Sequence of chain 18.A:
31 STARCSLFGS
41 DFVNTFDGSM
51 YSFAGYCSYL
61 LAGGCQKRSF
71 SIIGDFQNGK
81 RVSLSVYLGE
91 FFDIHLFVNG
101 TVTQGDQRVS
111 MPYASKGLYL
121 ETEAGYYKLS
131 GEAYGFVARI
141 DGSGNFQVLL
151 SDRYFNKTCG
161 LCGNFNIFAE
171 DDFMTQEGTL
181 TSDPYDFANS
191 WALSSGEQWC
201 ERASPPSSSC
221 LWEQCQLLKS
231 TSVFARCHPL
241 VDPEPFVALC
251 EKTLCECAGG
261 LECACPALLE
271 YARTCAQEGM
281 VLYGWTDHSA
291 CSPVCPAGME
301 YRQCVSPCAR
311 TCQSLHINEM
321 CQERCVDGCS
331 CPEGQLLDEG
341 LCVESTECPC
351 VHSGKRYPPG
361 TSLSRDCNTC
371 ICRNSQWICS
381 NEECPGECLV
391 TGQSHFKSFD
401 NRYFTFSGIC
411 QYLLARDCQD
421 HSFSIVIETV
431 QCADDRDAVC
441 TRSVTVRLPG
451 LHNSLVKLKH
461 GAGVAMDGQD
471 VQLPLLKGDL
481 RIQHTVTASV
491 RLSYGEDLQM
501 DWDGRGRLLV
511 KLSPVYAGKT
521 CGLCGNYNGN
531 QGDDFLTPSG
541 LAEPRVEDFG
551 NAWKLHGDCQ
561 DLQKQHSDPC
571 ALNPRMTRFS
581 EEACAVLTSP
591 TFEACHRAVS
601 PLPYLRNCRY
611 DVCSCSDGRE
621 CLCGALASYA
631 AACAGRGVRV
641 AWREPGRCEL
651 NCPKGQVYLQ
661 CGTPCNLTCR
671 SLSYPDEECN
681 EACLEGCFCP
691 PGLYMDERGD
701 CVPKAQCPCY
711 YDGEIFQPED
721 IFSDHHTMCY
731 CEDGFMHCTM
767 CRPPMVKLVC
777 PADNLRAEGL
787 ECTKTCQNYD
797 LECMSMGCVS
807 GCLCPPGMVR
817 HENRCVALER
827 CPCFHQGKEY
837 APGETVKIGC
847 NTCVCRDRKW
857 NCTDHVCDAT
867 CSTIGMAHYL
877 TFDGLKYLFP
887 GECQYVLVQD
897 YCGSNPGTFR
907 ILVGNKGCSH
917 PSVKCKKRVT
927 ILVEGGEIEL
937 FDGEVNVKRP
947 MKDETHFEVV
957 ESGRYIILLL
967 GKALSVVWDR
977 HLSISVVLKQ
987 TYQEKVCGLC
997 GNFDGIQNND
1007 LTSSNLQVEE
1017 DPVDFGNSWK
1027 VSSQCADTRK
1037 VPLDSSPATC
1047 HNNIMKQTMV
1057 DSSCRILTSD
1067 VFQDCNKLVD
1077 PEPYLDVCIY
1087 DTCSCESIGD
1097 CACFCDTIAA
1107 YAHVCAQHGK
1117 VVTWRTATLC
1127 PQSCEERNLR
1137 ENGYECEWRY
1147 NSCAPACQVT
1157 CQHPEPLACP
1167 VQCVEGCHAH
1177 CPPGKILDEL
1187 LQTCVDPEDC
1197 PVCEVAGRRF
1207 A

Binding-site contacts:
Ligand atom O5 contacts residue ASN156 of chain 18.A at 2.3 Å (h-bond).
Ligand atom O7 contacts residue ASN156 of chain 18.A at 3.7 Å.
Ligand atom C8 contacts residue ASN166 of chain 18.A at 4.0 Å.
Ligand atom C1 contacts residue ASN156 of chain 18.A at 1.4 Å.
Ligand atom C5 contacts residue ASN156 of chain 18.A at 3.6 Å.
Ligand atom N2 contacts residue ASN156 of chain 18.A at 2.9 Å (h-bond).
Ligand atom C4 contacts residue ASN156 of chain 18.A at 4.2 Å.
Ligand atom C3 contacts residue ASN156 of chain 18.A at 3.8 Å.
Ligand atom C2 contacts residue ASN156 of chain 18.A at 2.4 Å.
Ligand atom C7 contacts residue ASN156 of chain 18.A at 3.5 Å.

A protein and the small-molecule ligand that binds it are described below.
Small molecule (SMILES): CC(=O)N[C@@H]1[C@@H](O)[C@H](O)[C@@H](CO)O[C@H]1O